Binding-site contacts:
Ligand atom C2 contacts residue ASN153 of chain 1.A at 2.6 Å.
Ligand atom O5 contacts residue HIS158 of chain 1.A at 3.4 Å.
Ligand atom C1 contacts residue THR155 of chain 1.A at 3.3 Å.
Ligand atom O3 contacts residue HIS149 of chain 1.A at 4.0 Å.
Ligand atom C2 contacts residue HIS149 of chain 1.A at 3.5 Å.
Ligand atom C7 contacts residue ASN153 of chain 1.A at 4.1 Å.
Ligand atom C6 contacts residue HIS149 of chain 1.A at 4.3 Å.
Ligand atom C5 contacts residue HIS158 of chain 1.A at 4.4 Å.
Ligand atom C8 contacts residue ASN153 of chain 1.A at 4.4 Å.
Ligand atom N2 contacts residue ASN153 of chain 1.A at 3.1 Å (h-bond).
Ligand atom C7 contacts residue HIS149 of chain 1.A at 4.3 Å.
Ligand atom C4 contacts residue HIS149 of chain 1.A at 3.4 Å.
Ligand atom C6 contacts residue HIS158 of chain 1.A at 4.2 Å.
Ligand atom C6 contacts residue GLY156 of chain 1.A at 4.0 Å.
Ligand atom N2 contacts residue HIS149 of chain 1.A at 4.3 Å.
Ligand atom O4 contacts residue HIS149 of chain 1.A at 4.3 Å.
Ligand atom C5 contacts residue ASN153 of chain 1.A at 3.6 Å.
Ligand atom C5 contacts residue HIS149 of chain 1.A at 3.6 Å.
Ligand atom C1 contacts residue ASN153 of chain 1.A at 1.4 Å.
Ligand atom O6 contacts residue HIS149 of chain 1.A at 3.2 Å.
Ligand atom O7 contacts residue HIS149 of chain 1.A at 3.3 Å.
Ligand atom O6 contacts residue HIS158 of chain 1.A at 4.2 Å.
Ligand atom O5 contacts residue THR155 of chain 1.A at 3.4 Å (h-bond).
Ligand atom O5 contacts residue ASN153 of chain 1.A at 2.2 Å (h-bond).
Ligand atom C3 contacts residue HIS149 of chain 1.A at 4.0 Å.
Ligand atom C4 contacts residue ASN153 of chain 1.A at 4.2 Å.
Ligand atom C5 contacts residue THR155 of chain 1.A at 4.0 Å.
Ligand atom C3 contacts residue ASN153 of chain 1.A at 3.9 Å.
Ligand atom C1 contacts residue HIS158 of chain 1.A at 4.1 Å.
Ligand atom O5 contacts residue HIS149 of chain 1.A at 3.6 Å.
Ligand atom O5 contacts residue GLY156 of chain 1.A at 4.2 Å.
Ligand atom C1 contacts residue HIS149 of chain 1.A at 3.5 Å.
Ligand atom C5 contacts residue GLY156 of chain 1.A at 4.3 Å.

The protein below binds the small molecule below.
Small molecule (SMILES): CC(=O)N[C@H]1[C@H](O[C@H]2[C@H](O)[C@@H](NC(C)=O)CO[C@@H]2CO)O[C@H](CO)[C@@H](O)[C@@H]1O

Sequence of chain 1.A:
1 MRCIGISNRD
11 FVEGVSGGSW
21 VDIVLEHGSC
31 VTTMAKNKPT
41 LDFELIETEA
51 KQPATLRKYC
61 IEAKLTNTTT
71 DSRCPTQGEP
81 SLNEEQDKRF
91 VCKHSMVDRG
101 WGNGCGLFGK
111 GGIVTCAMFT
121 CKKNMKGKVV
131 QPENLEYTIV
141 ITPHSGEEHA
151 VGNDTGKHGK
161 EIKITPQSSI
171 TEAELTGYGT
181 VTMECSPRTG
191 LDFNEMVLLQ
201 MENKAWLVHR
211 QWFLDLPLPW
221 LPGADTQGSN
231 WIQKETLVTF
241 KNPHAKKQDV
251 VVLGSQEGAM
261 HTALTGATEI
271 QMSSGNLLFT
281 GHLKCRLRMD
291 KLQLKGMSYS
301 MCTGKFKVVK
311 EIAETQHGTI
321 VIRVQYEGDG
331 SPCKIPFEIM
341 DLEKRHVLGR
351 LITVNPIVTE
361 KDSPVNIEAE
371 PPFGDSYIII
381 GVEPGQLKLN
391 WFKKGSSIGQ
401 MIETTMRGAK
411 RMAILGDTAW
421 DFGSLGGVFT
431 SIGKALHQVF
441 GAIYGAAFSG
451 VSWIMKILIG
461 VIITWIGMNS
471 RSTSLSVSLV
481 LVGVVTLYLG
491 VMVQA